Binding-site contacts:
Ligand atom O12 contacts residue ARG121 of chain 1.B at 3.5 Å (salt-bridge).
Ligand atom I19 contacts residue U6D1 of chain 1.F at 0.7 Å.
Ligand atom O26 contacts residue ILE151 of chain 1.B at 3.1 Å.
Ligand atom O5 contacts residue LEU73 of chain 1.B at 3.2 Å.
Ligand atom O12 contacts residue U6D1 of chain 1.F at 0.7 Å.
Ligand atom O26 contacts residue U6D1 of chain 1.F at 1.5 Å.
Ligand atom C4 contacts residue U6D1 of chain 1.F at 0.6 Å.
Ligand atom C17 contacts residue ALA77 of chain 1.B at 3.5 Å (hydrophobic).
Ligand atom C10 contacts residue U6D1 of chain 1.F at 0.6 Å.
Ligand atom C1 contacts residue MET115 of chain 1.B at 3.6 Å (hydrophobic).
Ligand atom C11 contacts residue U6D1 of chain 1.F at 0.8 Å.
Ligand atom C2 contacts residue U6D1 of chain 1.F at 0.9 Å.
Ligand atom O26 contacts residue MET148 of chain 1.B at 2.6 Å (h-bond).
Ligand atom C20 contacts residue U6D1 of chain 1.F at 0.7 Å.
Ligand atom O5 contacts residue U6D1 of chain 1.F at 1.2 Å (h-bond).
Ligand atom C9 contacts residue U6D1 of chain 1.F at 1.0 Å.
Ligand atom I19 contacts residue VAL260 of chain 1.B at 3.3 Å.
Ligand atom C15 contacts residue U6D1 of chain 1.F at 0.6 Å.
Ligand atom C3 contacts residue U6D1 of chain 1.F at 1.0 Å.
Ligand atom O12 contacts residue LEU114 of chain 1.B at 3.1 Å (h-bond).
Ligand atom C17 contacts residue U6D1 of chain 1.F at 0.4 Å.
Ligand atom C8 contacts residue U6D1 of chain 1.F at 0.7 Å.
Ligand atom C24 contacts residue U6D1 of chain 1.F at 0.4 Å.
Ligand atom C13 contacts residue U6D1 of chain 1.F at 0.5 Å.
Ligand atom C15 contacts residue THR74 of chain 1.B at 3.3 Å.
Ligand atom C24 contacts residue MET148 of chain 1.B at 3.1 Å (hydrophobic).
Ligand atom C18 contacts residue U6D1 of chain 1.F at 0.2 Å.
Ligand atom C22 contacts residue U6D1 of chain 1.F at 0.7 Å.
Ligand atom C7 contacts residue U6D1 of chain 1.F at 0.6 Å.
Ligand atom C23 contacts residue U6D1 of chain 1.F at 1.0 Å.
Ligand atom C6 contacts residue U6D1 of chain 1.F at 0.6 Å.
Ligand atom C25 contacts residue MET148 of chain 1.B at 3.5 Å (hydrophobic).
Ligand atom C25 contacts residue U6D1 of chain 1.F at 1.5 Å.
Ligand atom C11 contacts residue LEU73 of chain 1.B at 3.5 Å (hydrophobic).
Ligand atom C16 contacts residue U6D1 of chain 1.F at 0.5 Å.
Ligand atom C21 contacts residue U6D1 of chain 1.F at 0.5 Å.
Ligand atom C24 contacts residue ILE151 of chain 1.B at 3.5 Å (hydrophobic).
Ligand atom C14 contacts residue U6D1 of chain 1.F at 0.6 Å.
Ligand atom C6 contacts residue PHE131 of chain 1.B at 3.5 Å (hydrophobic).
Ligand atom C1 contacts residue U6D1 of chain 1.F at 0.6 Å.

This protein binds this small molecule.
Small molecule (SMILES): CC1=C(c2cccc(O)c2)[C@H](c2ccc(I)cc2)Oc2ccc(O)cc21

Sequence of chain 1.B:
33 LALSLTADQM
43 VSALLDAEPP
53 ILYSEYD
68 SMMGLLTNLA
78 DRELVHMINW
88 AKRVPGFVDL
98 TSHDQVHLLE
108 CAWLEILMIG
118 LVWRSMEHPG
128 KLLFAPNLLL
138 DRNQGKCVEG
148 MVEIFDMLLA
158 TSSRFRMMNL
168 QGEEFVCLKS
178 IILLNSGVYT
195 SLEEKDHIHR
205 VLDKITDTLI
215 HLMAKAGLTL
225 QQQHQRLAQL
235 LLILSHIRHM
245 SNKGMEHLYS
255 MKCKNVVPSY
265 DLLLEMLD